Binding-site contacts:
Ligand atom O7 contacts residue GLY339 of chain 1.C at 3.5 Å.
Ligand atom N2 contacts residue ASN343 of chain 1.C at 3.0 Å (h-bond).
Ligand atom C8 contacts residue GLY339 of chain 1.C at 3.6 Å.
Ligand atom C8 contacts residue PHE338 of chain 1.C at 4.5 Å (hydrophobic).
Ligand atom C7 contacts residue ASN343 of chain 1.C at 3.5 Å.
Ligand atom C7 contacts residue GLY339 of chain 1.C at 3.8 Å.
Ligand atom C4 contacts residue ASN343 of chain 1.C at 4.2 Å.
Ligand atom O7 contacts residue ASN343 of chain 1.C at 3.7 Å.
Ligand atom C3 contacts residue ASN343 of chain 1.C at 3.8 Å.
Ligand atom C8 contacts residue ASN343 of chain 1.C at 4.1 Å.
Ligand atom C5 contacts residue ASN343 of chain 1.C at 3.6 Å.
Ligand atom O5 contacts residue ASN343 of chain 1.C at 2.3 Å (h-bond).
Ligand atom C1 contacts residue ASN343 of chain 1.C at 1.4 Å.
Ligand atom C2 contacts residue ASN343 of chain 1.C at 2.5 Å.
Ligand atom C8 contacts residue PHE342 of chain 1.C at 4.2 Å (hydrophobic).

The small molecule below binds the protein below.
Small molecule (SMILES): CC(=O)N[C@@H]1[C@@H](O)[C@H](O)[C@@H](CO)O[C@H]1O

Sequence of chain 1.C:
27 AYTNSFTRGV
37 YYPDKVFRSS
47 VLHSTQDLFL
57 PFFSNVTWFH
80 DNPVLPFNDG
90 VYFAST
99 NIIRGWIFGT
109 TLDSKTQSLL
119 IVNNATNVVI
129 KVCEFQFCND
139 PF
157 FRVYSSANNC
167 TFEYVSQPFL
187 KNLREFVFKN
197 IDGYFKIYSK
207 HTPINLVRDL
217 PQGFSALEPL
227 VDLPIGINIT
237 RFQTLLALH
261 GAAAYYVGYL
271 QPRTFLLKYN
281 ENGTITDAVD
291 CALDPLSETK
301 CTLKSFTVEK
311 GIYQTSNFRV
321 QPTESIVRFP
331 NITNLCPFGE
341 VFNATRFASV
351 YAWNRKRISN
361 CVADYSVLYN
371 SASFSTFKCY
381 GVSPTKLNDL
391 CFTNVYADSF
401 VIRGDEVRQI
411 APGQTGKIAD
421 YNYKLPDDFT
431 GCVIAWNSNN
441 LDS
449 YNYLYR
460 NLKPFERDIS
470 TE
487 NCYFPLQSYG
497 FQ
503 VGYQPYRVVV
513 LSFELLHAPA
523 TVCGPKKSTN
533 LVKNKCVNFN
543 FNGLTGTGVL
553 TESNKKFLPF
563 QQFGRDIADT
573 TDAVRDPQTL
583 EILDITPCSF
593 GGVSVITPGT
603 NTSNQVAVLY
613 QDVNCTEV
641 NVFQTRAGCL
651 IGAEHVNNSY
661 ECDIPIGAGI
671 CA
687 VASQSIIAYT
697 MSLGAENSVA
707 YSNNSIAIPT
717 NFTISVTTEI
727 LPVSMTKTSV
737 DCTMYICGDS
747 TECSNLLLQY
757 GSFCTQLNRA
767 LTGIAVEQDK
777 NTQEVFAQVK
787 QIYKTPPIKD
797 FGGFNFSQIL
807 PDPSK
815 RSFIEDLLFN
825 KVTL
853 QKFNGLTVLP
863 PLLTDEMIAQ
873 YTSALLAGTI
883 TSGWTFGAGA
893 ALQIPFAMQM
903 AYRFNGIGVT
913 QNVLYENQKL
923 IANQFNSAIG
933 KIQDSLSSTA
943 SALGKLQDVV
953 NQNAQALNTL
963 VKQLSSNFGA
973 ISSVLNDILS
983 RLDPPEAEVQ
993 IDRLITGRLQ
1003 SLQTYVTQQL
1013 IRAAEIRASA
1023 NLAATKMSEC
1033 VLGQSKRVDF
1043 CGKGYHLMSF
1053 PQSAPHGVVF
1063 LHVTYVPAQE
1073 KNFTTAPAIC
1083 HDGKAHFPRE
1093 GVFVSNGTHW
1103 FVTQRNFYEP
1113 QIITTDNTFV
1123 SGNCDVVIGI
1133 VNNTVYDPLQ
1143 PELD